This small molecule binds to this protein.
Small molecule (SMILES): CC(=O)N[C@H]1CO[C@H](CO[C@@H]2O[C@@H](C)[C@@H](O)[C@@H](O)[C@@H]2O)[C@@H](O)[C@@H]1O

Binding-site contacts:
Ligand atom C6 contacts residue VAL277 of chain 1.D at 4.0 Å (hydrophobic).
Ligand atom C1 contacts residue ASN279 of chain 1.D at 1.4 Å.
Ligand atom O5 contacts residue ASN279 of chain 1.D at 2.3 Å (h-bond).
Ligand atom C5 contacts residue VAL277 of chain 1.D at 4.1 Å (hydrophobic).
Ligand atom O5 contacts residue VAL277 of chain 1.D at 3.2 Å.
Ligand atom C4 contacts residue ASN279 of chain 1.D at 4.0 Å.
Ligand atom C7 contacts residue ASN279 of chain 1.D at 4.1 Å.
Ligand atom O7 contacts residue ARG308 of chain 1.D at 3.4 Å.
Ligand atom O7 contacts residue SER307 of chain 1.D at 3.9 Å.
Ligand atom C5 contacts residue ASN279 of chain 1.D at 3.6 Å.
Ligand atom C2 contacts residue ASN279 of chain 1.D at 2.4 Å.
Ligand atom C3 contacts residue ASN279 of chain 1.D at 3.7 Å.
Ligand atom O3 contacts residue ARG308 of chain 1.D at 4.3 Å.
Ligand atom C1 contacts residue VAL277 of chain 1.D at 3.9 Å (hydrophobic).
Ligand atom O7 contacts residue ASN279 of chain 1.D at 4.3 Å.
Ligand atom C8 contacts residue GLU306 of chain 1.D at 3.7 Å.
Ligand atom C7 contacts residue ARG308 of chain 1.D at 3.9 Å.
Ligand atom N2 contacts residue ASN279 of chain 1.D at 3.2 Å (h-bond).
Ligand atom C8 contacts residue ARG308 of chain 1.D at 3.7 Å.

Sequence of chain 1.D:
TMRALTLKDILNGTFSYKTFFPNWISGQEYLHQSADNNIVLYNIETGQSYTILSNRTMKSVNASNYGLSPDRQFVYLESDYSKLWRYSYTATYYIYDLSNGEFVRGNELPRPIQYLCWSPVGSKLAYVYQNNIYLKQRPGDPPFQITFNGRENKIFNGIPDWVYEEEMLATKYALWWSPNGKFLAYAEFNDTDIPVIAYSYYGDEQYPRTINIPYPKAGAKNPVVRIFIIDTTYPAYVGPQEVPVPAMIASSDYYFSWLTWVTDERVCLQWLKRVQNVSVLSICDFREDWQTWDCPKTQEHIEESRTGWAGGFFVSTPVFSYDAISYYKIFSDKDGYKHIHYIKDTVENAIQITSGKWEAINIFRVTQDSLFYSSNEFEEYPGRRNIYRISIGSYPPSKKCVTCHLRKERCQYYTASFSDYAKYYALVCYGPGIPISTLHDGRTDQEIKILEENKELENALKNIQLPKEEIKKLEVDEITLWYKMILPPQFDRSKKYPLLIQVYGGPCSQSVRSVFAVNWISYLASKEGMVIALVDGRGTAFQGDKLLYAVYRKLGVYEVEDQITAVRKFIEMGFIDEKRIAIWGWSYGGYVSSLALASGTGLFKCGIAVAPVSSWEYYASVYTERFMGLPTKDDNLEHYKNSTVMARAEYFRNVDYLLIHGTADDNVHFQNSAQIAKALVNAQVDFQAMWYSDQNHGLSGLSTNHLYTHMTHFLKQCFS